The protein below binds the small molecule below.
Small molecule (SMILES): CC(=O)N[C@@H]1[C@@H](O)[C@H](O)[C@@H](CO)O[C@H]1O

Sequence of chain 1.A:
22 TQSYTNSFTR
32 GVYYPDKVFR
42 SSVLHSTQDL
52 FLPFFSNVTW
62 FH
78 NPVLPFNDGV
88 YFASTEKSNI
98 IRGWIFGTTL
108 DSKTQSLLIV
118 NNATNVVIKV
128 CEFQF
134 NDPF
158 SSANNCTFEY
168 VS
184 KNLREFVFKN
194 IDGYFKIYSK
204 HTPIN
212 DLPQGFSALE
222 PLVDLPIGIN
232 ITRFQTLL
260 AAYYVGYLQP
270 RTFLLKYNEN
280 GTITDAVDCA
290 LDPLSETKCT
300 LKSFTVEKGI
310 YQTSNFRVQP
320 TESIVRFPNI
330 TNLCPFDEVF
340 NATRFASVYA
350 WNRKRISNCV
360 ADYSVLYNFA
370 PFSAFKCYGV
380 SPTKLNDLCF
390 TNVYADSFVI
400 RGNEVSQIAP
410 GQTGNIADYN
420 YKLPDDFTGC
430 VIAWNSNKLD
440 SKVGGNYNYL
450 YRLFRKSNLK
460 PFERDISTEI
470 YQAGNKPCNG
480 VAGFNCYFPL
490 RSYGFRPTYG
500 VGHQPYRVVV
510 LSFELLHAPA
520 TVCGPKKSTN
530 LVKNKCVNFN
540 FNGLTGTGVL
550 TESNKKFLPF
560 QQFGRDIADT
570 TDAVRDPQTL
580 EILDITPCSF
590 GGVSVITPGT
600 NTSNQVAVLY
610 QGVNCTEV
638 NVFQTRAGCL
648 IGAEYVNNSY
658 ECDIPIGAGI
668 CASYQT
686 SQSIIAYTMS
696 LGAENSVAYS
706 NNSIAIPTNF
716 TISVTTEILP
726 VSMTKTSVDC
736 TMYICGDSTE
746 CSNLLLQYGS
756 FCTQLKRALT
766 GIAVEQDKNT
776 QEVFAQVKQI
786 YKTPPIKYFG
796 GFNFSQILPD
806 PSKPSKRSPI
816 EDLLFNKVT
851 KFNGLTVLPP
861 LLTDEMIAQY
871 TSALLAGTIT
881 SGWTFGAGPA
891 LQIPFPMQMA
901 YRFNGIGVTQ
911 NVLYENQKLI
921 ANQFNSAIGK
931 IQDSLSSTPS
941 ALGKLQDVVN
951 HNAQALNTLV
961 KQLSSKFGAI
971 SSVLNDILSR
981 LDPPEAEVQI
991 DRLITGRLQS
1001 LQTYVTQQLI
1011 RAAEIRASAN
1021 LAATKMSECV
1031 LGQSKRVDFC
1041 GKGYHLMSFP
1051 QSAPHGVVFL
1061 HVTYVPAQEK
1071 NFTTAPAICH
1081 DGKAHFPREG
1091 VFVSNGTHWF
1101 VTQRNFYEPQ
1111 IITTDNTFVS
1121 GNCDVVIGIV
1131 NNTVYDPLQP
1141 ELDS

Binding-site contacts:
Ligand atom O5 contacts residue TYR25 of chain 1.A at 4.0 Å.
Ligand atom O7 contacts residue TYR25 of chain 1.A at 3.7 Å.
Ligand atom O3 contacts residue ASN58 of chain 1.A at 4.0 Å.
Ligand atom C2 contacts residue TYR25 of chain 1.A at 4.3 Å (hydrophobic).
Ligand atom N2 contacts residue ASN58 of chain 1.A at 3.7 Å.
Ligand atom O4 contacts residue ASN58 of chain 1.A at 4.3 Å.
Ligand atom C1 contacts residue TYR25 of chain 1.A at 3.7 Å (hydrophobic).
Ligand atom C3 contacts residue ASN58 of chain 1.A at 3.3 Å.
Ligand atom C4 contacts residue ASN58 of chain 1.A at 3.0 Å.
Ligand atom C7 contacts residue TYR25 of chain 1.A at 3.5 Å (hydrophobic).
Ligand atom N2 contacts residue TYR25 of chain 1.A at 3.8 Å.
Ligand atom C2 contacts residue ASN58 of chain 1.A at 2.5 Å.
Ligand atom C5 contacts residue ASN58 of chain 1.A at 3.1 Å.
Ligand atom O5 contacts residue ASN58 of chain 1.A at 2.4 Å (h-bond).
Ligand atom C8 contacts residue TYR25 of chain 1.A at 3.9 Å (hydrophobic).
Ligand atom C6 contacts residue ASN58 of chain 1.A at 3.7 Å.
Ligand atom O6 contacts residue ASN58 of chain 1.A at 3.4 Å (h-bond).
Ligand atom C1 contacts residue ASN58 of chain 1.A at 1.4 Å.